Binding-site contacts:
Ligand atom C15 contacts residue ARG231 of chain 1.A at 4.2 Å.
Ligand atom C11 contacts residue ARG231 of chain 1.A at 4.1 Å.
Ligand atom N02 contacts residue PHE239 of chain 1.A at 3.2 Å (h-bond).
Ligand atom C04 contacts residue GLU240 of chain 1.A at 4.1 Å.
Ligand atom C01 contacts residue GLU240 of chain 1.A at 2.6 Å.
Ligand atom C14 contacts residue ARG230 of chain 1.A at 4.2 Å.
Ligand atom C15 contacts residue ARG230 of chain 1.A at 3.9 Å.
Ligand atom C08 contacts residue PHE239 of chain 1.A at 4.1 Å (hydrophobic).
Ligand atom C03 contacts residue PHE239 of chain 1.A at 4.3 Å (hydrophobic).
Ligand atom C10 contacts residue ARG230 of chain 1.A at 4.0 Å.
Ligand atom C13 contacts residue LEU227 of chain 1.A at 3.8 Å (hydrophobic).
Ligand atom C12 contacts residue ARG231 of chain 1.A at 3.5 Å.
Ligand atom C14 contacts residue ARG231 of chain 1.A at 3.6 Å.
Ligand atom C12 contacts residue ARG230 of chain 1.A at 3.8 Å.
Ligand atom C11 contacts residue ARG230 of chain 1.A at 4.3 Å.
Ligand atom C08 contacts residue ARG230 of chain 1.A at 4.0 Å.
Ligand atom O09 contacts residue PHE239 of chain 1.A at 3.3 Å (h-bond).
Ligand atom C01 contacts residue PHE239 of chain 1.A at 3.4 Å (hydrophobic).
Ligand atom C12 contacts residue LEU227 of chain 1.A at 3.8 Å (hydrophobic).
Ligand atom O09 contacts residue ARG230 of chain 1.A at 3.1 Å (salt-bridge).
Ligand atom C03 contacts residue GLU240 of chain 1.A at 3.9 Å.
Ligand atom C13 contacts residue ARG231 of chain 1.A at 3.9 Å.
Ligand atom N02 contacts residue GLU240 of chain 1.A at 2.5 Å (salt-bridge).
Ligand atom C13 contacts residue ARG230 of chain 1.A at 4.3 Å.
Ligand atom N07 contacts residue ARG230 of chain 1.A at 4.4 Å.
Ligand atom C01 contacts residue HIS238 of chain 1.A at 3.8 Å.

This protein binds this small molecule.
Small molecule (SMILES): CN[C@H]1CCCN(c2ccccc2)C1=O

Sequence of chain 1.A:
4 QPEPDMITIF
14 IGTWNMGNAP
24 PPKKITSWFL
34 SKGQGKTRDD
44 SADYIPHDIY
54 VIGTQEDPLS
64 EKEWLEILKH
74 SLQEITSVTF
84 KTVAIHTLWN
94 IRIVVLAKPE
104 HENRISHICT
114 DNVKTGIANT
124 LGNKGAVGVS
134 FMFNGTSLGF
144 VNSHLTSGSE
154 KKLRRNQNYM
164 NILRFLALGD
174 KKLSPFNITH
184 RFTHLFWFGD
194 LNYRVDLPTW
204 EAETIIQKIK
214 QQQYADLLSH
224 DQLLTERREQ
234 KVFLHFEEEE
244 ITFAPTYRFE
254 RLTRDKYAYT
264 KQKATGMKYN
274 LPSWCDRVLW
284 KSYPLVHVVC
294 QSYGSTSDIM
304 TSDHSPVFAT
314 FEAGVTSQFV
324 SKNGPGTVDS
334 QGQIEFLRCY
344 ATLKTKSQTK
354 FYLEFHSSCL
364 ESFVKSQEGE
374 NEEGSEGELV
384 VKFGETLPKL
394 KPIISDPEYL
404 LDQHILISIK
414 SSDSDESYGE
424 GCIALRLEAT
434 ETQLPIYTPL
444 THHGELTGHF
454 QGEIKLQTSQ